Binding-site contacts:
Ligand atom O7 contacts residue ASN464 of chain 1.A at 3.0 Å (h-bond).
Ligand atom C1 contacts residue ASN464 of chain 1.A at 1.4 Å.
Ligand atom C8 contacts residue LEU463 of chain 1.A at 4.3 Å (hydrophobic).
Ligand atom C4 contacts residue ASN464 of chain 1.A at 4.2 Å.
Ligand atom C5 contacts residue ASN464 of chain 1.A at 3.7 Å.
Ligand atom C3 contacts residue ASN464 of chain 1.A at 3.8 Å.
Ligand atom N2 contacts residue ASN464 of chain 1.A at 2.9 Å (h-bond).
Ligand atom O5 contacts residue ASN464 of chain 1.A at 2.3 Å (h-bond).
Ligand atom C7 contacts residue SER462 of chain 1.A at 4.0 Å.
Ligand atom C7 contacts residue ASN464 of chain 1.A at 3.1 Å.
Ligand atom C2 contacts residue ASN464 of chain 1.A at 2.4 Å.
Ligand atom C8 contacts residue SER462 of chain 1.A at 3.5 Å.
Ligand atom N2 contacts residue SER462 of chain 1.A at 4.0 Å.
Ligand atom C8 contacts residue ASN464 of chain 1.A at 4.3 Å.

A protein and the small-molecule ligand that binds it are described below.
Small molecule (SMILES): CC(=O)N[C@@H]1[C@@H](O)[C@H](O)[C@@H](CO)O[C@H]1O

Sequence of chain 1.A:
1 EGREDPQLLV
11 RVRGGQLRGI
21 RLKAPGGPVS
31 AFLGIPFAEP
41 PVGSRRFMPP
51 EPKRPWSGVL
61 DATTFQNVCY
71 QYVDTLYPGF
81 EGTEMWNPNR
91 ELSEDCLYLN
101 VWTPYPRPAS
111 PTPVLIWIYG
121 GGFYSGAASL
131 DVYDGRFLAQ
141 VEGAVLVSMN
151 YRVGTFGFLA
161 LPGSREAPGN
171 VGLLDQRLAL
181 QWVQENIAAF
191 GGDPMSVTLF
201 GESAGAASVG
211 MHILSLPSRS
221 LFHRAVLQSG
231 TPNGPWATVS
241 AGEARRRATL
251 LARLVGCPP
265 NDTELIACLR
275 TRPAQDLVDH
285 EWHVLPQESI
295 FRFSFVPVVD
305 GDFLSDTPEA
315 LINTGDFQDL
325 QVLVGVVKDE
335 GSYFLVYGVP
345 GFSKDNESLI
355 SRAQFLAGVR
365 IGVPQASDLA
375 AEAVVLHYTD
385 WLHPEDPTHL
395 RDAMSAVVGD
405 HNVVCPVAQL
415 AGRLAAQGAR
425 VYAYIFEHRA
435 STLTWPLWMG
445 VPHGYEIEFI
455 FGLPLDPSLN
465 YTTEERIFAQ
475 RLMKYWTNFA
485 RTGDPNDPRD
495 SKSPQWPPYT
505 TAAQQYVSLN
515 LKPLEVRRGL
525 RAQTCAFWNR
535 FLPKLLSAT